This small molecule binds to this protein.
Small molecule (SMILES): CC(=O)N[C@H]1[C@H](O[C@H]2[C@H](O)[C@@H](NC(C)=O)CO[C@@H]2CO)O[C@H](CO)[C@@H](O[C@H]2O[C@H](CO)[C@@H](O)[C@H](O)[C@@H]2O)[C@@H]1O

Sequence of chain 1.A:
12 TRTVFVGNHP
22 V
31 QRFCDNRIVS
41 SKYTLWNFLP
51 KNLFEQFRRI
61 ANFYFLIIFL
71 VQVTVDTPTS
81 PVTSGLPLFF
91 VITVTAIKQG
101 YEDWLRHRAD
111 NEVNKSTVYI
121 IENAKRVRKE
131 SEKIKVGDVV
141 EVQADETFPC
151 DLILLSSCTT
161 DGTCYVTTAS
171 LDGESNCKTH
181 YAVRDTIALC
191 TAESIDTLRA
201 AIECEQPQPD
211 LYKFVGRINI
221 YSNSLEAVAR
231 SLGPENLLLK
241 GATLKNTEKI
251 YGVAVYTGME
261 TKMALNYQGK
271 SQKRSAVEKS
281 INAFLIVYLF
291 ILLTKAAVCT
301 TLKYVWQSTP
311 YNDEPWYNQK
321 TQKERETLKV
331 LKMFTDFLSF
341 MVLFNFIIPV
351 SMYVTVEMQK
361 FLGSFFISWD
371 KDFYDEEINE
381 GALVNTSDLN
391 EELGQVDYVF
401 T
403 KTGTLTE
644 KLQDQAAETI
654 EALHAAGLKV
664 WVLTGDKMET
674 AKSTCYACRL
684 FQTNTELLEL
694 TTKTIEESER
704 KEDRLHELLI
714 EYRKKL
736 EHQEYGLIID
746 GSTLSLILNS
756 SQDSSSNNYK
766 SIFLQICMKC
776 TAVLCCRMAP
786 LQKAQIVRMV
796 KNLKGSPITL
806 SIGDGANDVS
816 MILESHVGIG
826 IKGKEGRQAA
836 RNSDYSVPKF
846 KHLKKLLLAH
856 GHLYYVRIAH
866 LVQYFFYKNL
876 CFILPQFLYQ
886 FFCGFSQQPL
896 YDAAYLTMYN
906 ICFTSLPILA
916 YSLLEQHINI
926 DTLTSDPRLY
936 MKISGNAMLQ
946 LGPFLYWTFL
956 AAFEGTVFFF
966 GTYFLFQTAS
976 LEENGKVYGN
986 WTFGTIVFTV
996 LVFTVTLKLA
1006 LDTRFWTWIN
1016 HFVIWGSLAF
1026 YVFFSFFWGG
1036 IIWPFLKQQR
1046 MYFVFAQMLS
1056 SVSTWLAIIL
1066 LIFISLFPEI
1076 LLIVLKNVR

Binding-site contacts:
Ligand atom O6 contacts residue TYR299 of chain 1.B at 3.4 Å.
Ligand atom C8 contacts residue ASN298 of chain 1.B at 3.7 Å.
Ligand atom C6 contacts residue TRP316 of chain 1.A at 4.0 Å (hydrophobic).
Ligand atom O3 contacts residue LEU237 of chain 1.B at 3.7 Å.
Ligand atom C7 contacts residue ASN180 of chain 1.B at 4.0 Å.
Ligand atom O3 contacts residue ASN180 of chain 1.B at 3.7 Å.
Ligand atom O6 contacts residue TRP316 of chain 1.A at 3.2 Å.
Ligand atom C6 contacts residue LEU237 of chain 1.B at 4.1 Å (hydrophobic).
Ligand atom C4 contacts residue ASN235 of chain 1.B at 3.6 Å.
Ligand atom C1 contacts residue ASN180 of chain 1.B at 1.4 Å.
Ligand atom C8 contacts residue ASN235 of chain 1.B at 4.1 Å.
Ligand atom C5 contacts residue ASN298 of chain 1.B at 3.5 Å.
Ligand atom O3 contacts residue TRP236 of chain 1.B at 3.5 Å.
Ligand atom O7 contacts residue ASN298 of chain 1.B at 3.6 Å.
Ligand atom O7 contacts residue LEU237 of chain 1.B at 3.4 Å.
Ligand atom O6 contacts residue ASN298 of chain 1.B at 4.0 Å.
Ligand atom C5 contacts residue ASN180 of chain 1.B at 3.7 Å.
Ligand atom C1 contacts residue ASN298 of chain 1.B at 3.3 Å.
Ligand atom C7 contacts residue ASN235 of chain 1.B at 4.0 Å.
Ligand atom C7 contacts residue ASN298 of chain 1.B at 3.7 Å.
Ligand atom C4 contacts residue ASN180 of chain 1.B at 4.2 Å.
Ligand atom O5 contacts residue ASN180 of chain 1.B at 2.4 Å (h-bond).
Ligand atom N2 contacts residue ASN235 of chain 1.B at 3.5 Å (h-bond).
Ligand atom C7 contacts residue LEU237 of chain 1.B at 3.8 Å (hydrophobic).
Ligand atom N2 contacts residue ASN298 of chain 1.B at 3.8 Å.
Ligand atom C6 contacts residue PRO300 of chain 1.B at 4.1 Å (hydrophobic).
Ligand atom O2 contacts residue VAL234 of chain 1.B at 3.8 Å.
Ligand atom C2 contacts residue ASN298 of chain 1.B at 4.2 Å.
Ligand atom N2 contacts residue ASN180 of chain 1.B at 3.4 Å (h-bond).
Ligand atom C8 contacts residue ASN180 of chain 1.B at 3.5 Å.
Ligand atom O2 contacts residue ASN235 of chain 1.B at 4.0 Å.
Ligand atom O3 contacts residue ASN235 of chain 1.B at 2.3 Å (h-bond).
Ligand atom C3 contacts residue LEU237 of chain 1.B at 4.2 Å (hydrophobic).
Ligand atom O5 contacts residue ASN298 of chain 1.B at 3.6 Å.
Ligand atom O6 contacts residue PRO300 of chain 1.B at 3.2 Å.
Ligand atom C1 contacts residue ASN235 of chain 1.B at 4.2 Å.
Ligand atom C3 contacts residue ASN180 of chain 1.B at 3.6 Å.
Ligand atom C2 contacts residue ASN180 of chain 1.B at 2.5 Å.
Ligand atom O7 contacts residue PRO300 of chain 1.B at 3.4 Å.
Ligand atom C3 contacts residue ASN235 of chain 1.B at 3.2 Å.

Sequence of chain 1.B:
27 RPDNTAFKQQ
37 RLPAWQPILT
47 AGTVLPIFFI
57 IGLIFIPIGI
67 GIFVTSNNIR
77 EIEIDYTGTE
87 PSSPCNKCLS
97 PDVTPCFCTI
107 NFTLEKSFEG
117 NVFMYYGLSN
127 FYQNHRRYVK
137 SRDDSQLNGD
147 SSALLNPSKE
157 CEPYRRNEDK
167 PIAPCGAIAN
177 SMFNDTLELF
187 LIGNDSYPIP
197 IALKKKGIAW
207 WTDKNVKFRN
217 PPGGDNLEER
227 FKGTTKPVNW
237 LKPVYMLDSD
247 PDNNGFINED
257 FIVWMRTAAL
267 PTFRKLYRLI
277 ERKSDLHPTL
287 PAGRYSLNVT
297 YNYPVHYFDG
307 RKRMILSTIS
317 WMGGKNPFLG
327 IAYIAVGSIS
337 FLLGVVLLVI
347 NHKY